This protein binds this small molecule.
Small molecule (SMILES): Nc1ncnc2c1ncn2[C@@H]1O[C@H](CO[P](=O)(O)O[P](=O)(O)NP(=O)(O)O)[C@@H](O)[C@H]1O

Binding-site contacts:
Ligand atom O2B contacts residue ARG708 of chain 1.E at 3.7 Å.
Ligand atom O1B contacts residue ARG708 of chain 1.E at 3.1 Å (salt-bridge).
Ligand atom O2B contacts residue SER550 of chain 1.A at 3.0 Å (h-bond).
Ligand atom PA contacts residue MG1 of chain 1.Y at 2.8 Å.
Ligand atom O2A contacts residue SER550 of chain 1.A at 3.5 Å.
Ligand atom N1 contacts residue LEU695 of chain 1.A at 3.8 Å.
Ligand atom O1A contacts residue LYS549 of chain 1.A at 3.3 Å (salt-bridge).
Ligand atom N3B contacts residue MG1 of chain 1.Y at 3.3 Å.
Ligand atom O3' contacts residue ARG798 of chain 1.E at 3.7 Å.
Ligand atom PB contacts residue MG1 of chain 1.Y at 2.9 Å.
Ligand atom PG contacts residue MG1 of chain 1.Y at 3.1 Å.
Ligand atom N6 contacts residue LEU695 of chain 1.A at 3.7 Å.
Ligand atom O1G contacts residue LYS549 of chain 1.A at 2.6 Å (salt-bridge).
Ligand atom C4' contacts residue GLY546 of chain 1.A at 3.8 Å.
Ligand atom C8 contacts residue GLU801 of chain 1.E at 3.6 Å.
Ligand atom PB contacts residue ARG798 of chain 1.E at 3.7 Å.
Ligand atom O1G contacts residue MG1 of chain 1.Y at 1.9 Å.
Ligand atom C2' contacts residue GLU801 of chain 1.E at 3.5 Å.
Ligand atom O1G contacts residue SER550 of chain 1.A at 3.3 Å (h-bond).
Ligand atom O3G contacts residue ASN651 of chain 1.A at 3.7 Å.
Ligand atom N3 contacts residue GLY546 of chain 1.A at 3.5 Å (h-bond).
Ligand atom N3B contacts residue GLY546 of chain 1.A at 3.2 Å (h-bond).
Ligand atom C1' contacts residue GLU801 of chain 1.E at 3.3 Å.
Ligand atom O4' contacts residue GLY546 of chain 1.A at 3.8 Å.
Ligand atom O1B contacts residue ARG798 of chain 1.E at 2.7 Å (salt-bridge).
Ligand atom O2A contacts residue GLN551 of chain 1.A at 2.8 Å (h-bond).
Ligand atom O3' contacts residue GLU801 of chain 1.E at 3.4 Å (salt-bridge).
Ligand atom O2' contacts residue GLU801 of chain 1.E at 2.6 Å (salt-bridge).
Ligand atom O1A contacts residue MG1 of chain 1.Y at 1.9 Å.
Ligand atom O2G contacts residue ARG708 of chain 1.E at 2.8 Å (salt-bridge).
Ligand atom C5' contacts residue ALA548 of chain 1.A at 3.4 Å (hydrophobic).
Ligand atom O5' contacts residue ALA548 of chain 1.A at 2.9 Å (h-bond).
Ligand atom O2B contacts residue MG1 of chain 1.Y at 2.0 Å.
Ligand atom N3 contacts residue VAL797 of chain 1.E at 3.7 Å.
Ligand atom O2A contacts residue MG1 of chain 1.Y at 3.2 Å.
Ligand atom N6 contacts residue TYR506 of chain 1.A at 3.3 Å (h-bond).
Ligand atom O5' contacts residue GLY546 of chain 1.A at 3.2 Å (h-bond).
Ligand atom O3A contacts residue MG1 of chain 1.Y at 3.3 Å.
Ligand atom C5' contacts residue GLY546 of chain 1.A at 3.5 Å.
Ligand atom O1A contacts residue SER550 of chain 1.A at 3.4 Å (h-bond).

Sequence of chain 1.E:
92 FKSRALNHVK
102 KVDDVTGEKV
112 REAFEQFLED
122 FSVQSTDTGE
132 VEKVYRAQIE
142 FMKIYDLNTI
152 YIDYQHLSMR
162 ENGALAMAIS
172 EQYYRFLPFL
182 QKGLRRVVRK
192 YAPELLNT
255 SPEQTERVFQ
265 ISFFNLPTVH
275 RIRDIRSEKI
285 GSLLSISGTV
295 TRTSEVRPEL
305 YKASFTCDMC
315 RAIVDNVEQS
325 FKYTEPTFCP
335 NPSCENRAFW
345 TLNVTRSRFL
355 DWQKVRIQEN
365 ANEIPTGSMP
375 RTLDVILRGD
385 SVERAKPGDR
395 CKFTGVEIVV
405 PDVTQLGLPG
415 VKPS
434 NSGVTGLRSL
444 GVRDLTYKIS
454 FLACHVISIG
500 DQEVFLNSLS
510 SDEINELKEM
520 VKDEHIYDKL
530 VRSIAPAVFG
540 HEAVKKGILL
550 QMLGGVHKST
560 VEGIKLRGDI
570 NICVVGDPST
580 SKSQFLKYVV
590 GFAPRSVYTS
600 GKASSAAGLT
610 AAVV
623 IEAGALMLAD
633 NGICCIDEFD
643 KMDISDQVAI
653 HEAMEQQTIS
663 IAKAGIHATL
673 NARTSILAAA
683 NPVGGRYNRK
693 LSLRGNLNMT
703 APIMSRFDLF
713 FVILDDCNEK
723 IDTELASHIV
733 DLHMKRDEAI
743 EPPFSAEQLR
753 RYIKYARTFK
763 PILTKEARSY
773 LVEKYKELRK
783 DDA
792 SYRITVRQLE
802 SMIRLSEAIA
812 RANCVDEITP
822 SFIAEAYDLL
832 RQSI

Sequence of chain 1.A:
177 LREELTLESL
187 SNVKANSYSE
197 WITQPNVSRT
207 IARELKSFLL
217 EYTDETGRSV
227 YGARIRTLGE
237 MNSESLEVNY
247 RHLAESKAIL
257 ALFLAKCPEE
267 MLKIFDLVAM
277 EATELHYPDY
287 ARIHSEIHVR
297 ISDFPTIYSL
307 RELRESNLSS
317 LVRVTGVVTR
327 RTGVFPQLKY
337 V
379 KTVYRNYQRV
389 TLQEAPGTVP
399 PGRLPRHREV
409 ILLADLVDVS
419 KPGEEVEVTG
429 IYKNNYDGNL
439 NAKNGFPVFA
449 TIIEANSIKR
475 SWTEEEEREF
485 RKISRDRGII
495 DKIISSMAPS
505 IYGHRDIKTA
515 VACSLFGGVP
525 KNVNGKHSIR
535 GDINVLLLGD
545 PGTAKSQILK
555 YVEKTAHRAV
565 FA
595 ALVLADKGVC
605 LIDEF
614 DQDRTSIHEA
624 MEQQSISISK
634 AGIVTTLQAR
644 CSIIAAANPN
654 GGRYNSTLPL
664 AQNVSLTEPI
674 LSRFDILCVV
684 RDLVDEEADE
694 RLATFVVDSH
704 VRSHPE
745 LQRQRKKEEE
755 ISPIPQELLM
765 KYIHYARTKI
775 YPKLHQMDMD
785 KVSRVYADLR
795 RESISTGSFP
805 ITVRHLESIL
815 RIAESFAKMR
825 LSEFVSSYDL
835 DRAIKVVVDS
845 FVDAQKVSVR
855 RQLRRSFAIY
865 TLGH